The small molecule below binds the protein below.
Small molecule (SMILES): CC(=O)N[C@H]1[C@H](O[C@H]2[C@H](O)[C@@H](NC(C)=O)CO[C@@H]2CO)O[C@H](CO)[C@@H](O[C@@H]2O[C@H](CO)[C@@H](O)[C@H](O[C@@H]3O[C@H](CO)[C@@H](O)[C@H](O)[C@@H]3O)[C@@H]2O)[C@@H]1O

Binding-site contacts:
Ligand atom O7 contacts residue ASN546 of chain 1.D at 3.5 Å (h-bond).
Ligand atom C7 contacts residue ASN546 of chain 1.D at 3.2 Å.
Ligand atom O4 contacts residue THR730 of chain 1.D at 2.9 Å (h-bond).
Ligand atom O3 contacts residue ARG543 of chain 1.D at 4.3 Å.
Ligand atom C1 contacts residue THR730 of chain 1.D at 4.0 Å.
Ligand atom C7 contacts residue NAG1 of chain 1.J at 3.7 Å.
Ligand atom O5 contacts residue THR730 of chain 1.D at 4.0 Å.
Ligand atom O6 contacts residue ASN546 of chain 1.D at 4.3 Å.
Ligand atom C6 contacts residue LEU729 of chain 1.D at 4.3 Å (hydrophobic).
Ligand atom C8 contacts residue NAG1 of chain 1.J at 3.7 Å.
Ligand atom C3 contacts residue THR730 of chain 1.D at 3.3 Å.
Ligand atom N2 contacts residue ASN546 of chain 1.D at 2.7 Å (h-bond).
Ligand atom C3 contacts residue ASN546 of chain 1.D at 3.7 Å.
Ligand atom O7 contacts residue NAG1 of chain 1.J at 3.2 Å (h-bond).
Ligand atom O6 contacts residue LEU729 of chain 1.D at 3.6 Å.
Ligand atom C4 contacts residue ASN546 of chain 1.D at 4.3 Å.
Ligand atom O7 contacts residue ARG543 of chain 1.D at 3.3 Å (salt-bridge).
Ligand atom C1 contacts residue ARG543 of chain 1.D at 4.4 Å.
Ligand atom C6 contacts residue ARG543 of chain 1.D at 4.0 Å.
Ligand atom C5 contacts residue ARG543 of chain 1.D at 4.1 Å.
Ligand atom N2 contacts residue THR548 of chain 1.D at 4.2 Å.
Ligand atom C2 contacts residue THR548 of chain 1.D at 4.4 Å.
Ligand atom C4 contacts residue ARG543 of chain 1.D at 3.9 Å.
Ligand atom C4 contacts residue THR730 of chain 1.D at 3.5 Å.
Ligand atom O2 contacts residue THR730 of chain 1.D at 4.2 Å.
Ligand atom O6 contacts residue ARG543 of chain 1.D at 3.8 Å.
Ligand atom C2 contacts residue ARG543 of chain 1.D at 3.9 Å.
Ligand atom C5 contacts residue ASN546 of chain 1.D at 3.8 Å.
Ligand atom C2 contacts residue ASN546 of chain 1.D at 2.4 Å.
Ligand atom O3 contacts residue THR730 of chain 1.D at 3.7 Å.
Ligand atom C7 contacts residue ARG543 of chain 1.D at 4.3 Å.
Ligand atom O3 contacts residue THR730 of chain 1.D at 4.4 Å.
Ligand atom C5 contacts residue THR730 of chain 1.D at 4.0 Å.
Ligand atom C5 contacts residue LEU729 of chain 1.D at 4.0 Å (hydrophobic).
Ligand atom C1 contacts residue THR548 of chain 1.D at 3.6 Å.
Ligand atom C8 contacts residue ASP732 of chain 1.D at 4.4 Å.
Ligand atom O5 contacts residue ASN546 of chain 1.D at 2.5 Å (h-bond).
Ligand atom C8 contacts residue ASN546 of chain 1.D at 4.3 Å.
Ligand atom C1 contacts residue ASN546 of chain 1.D at 1.4 Å.
Ligand atom O5 contacts residue ARG543 of chain 1.D at 3.7 Å.

Sequence of chain 1.D:
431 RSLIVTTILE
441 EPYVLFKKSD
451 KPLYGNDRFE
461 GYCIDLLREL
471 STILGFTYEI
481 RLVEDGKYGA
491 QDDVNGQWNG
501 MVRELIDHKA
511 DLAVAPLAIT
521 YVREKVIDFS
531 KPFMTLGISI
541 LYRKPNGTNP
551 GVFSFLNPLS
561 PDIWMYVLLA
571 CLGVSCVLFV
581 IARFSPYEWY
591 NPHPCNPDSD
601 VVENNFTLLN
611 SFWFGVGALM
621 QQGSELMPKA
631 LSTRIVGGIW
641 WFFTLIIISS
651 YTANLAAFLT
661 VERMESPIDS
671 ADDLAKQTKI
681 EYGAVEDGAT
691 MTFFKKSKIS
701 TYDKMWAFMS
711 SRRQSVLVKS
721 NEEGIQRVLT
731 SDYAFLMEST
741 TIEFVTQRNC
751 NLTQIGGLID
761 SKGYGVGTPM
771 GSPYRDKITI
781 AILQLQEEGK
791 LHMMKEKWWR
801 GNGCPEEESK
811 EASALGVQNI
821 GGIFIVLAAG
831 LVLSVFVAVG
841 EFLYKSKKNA